Sequence of chain 1.A:
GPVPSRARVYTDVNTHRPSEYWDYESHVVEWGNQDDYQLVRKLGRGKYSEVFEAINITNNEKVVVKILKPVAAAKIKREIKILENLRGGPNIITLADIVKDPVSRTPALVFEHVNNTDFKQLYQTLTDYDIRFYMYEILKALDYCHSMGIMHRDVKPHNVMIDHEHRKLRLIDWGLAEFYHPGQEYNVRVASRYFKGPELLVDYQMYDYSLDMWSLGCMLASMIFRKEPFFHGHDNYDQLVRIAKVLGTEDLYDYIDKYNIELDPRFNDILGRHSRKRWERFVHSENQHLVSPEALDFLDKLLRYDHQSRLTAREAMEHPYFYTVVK

A protein and the small-molecule ligand that binds it are described below.
Small molecule (SMILES): [NH3+]Cc1cc(Cl)c(-c2ccccc2)c(Cl)c1

Binding-site contacts:
Ligand atom C contacts residue ASN269 of chain 1.A at 3.5 Å.
Ligand atom CL contacts residue ASN269 of chain 1.A at 4.2 Å.
Ligand atom CL1 contacts residue ASN269 of chain 1.A at 4.2 Å.
Ligand atom C12 contacts residue ASP270 of chain 1.A at 4.1 Å.
Ligand atom C11 contacts residue ASP270 of chain 1.A at 4.2 Å.
Ligand atom C4 contacts residue ASN269 of chain 1.A at 4.3 Å.
Ligand atom C1 contacts residue ASN269 of chain 1.A at 3.9 Å.
Ligand atom C6 contacts residue ASN269 of chain 1.A at 3.5 Å.
Ligand atom C2 contacts residue ASN269 of chain 1.A at 3.6 Å.
Ligand atom C5 contacts residue ASN269 of chain 1.A at 3.8 Å.
Ligand atom C3 contacts residue ASN269 of chain 1.A at 3.8 Å.